Binding-site contacts:
Ligand atom C8 contacts residue ARG365 of chain 1.A at 4.2 Å.
Ligand atom C7 contacts residue ALA291 of chain 1.A at 4.4 Å (hydrophobic).
Ligand atom O6 contacts residue ASN342 of chain 1.A at 3.9 Å.
Ligand atom O3 contacts residue LEU366 of chain 1.A at 4.3 Å.
Ligand atom O7 contacts residue CYS345 of chain 1.A at 2.9 Å (h-bond).
Ligand atom O5 contacts residue ASN344 of chain 1.A at 2.3 Å (h-bond).
Ligand atom C7 contacts residue LEU366 of chain 1.A at 4.2 Å (hydrophobic).
Ligand atom C1 contacts residue LYS289 of chain 1.A at 3.4 Å.
Ligand atom N2 contacts residue ASN344 of chain 1.A at 2.9 Å (h-bond).
Ligand atom C8 contacts residue ALA291 of chain 1.A at 3.5 Å (hydrophobic).
Ligand atom C8 contacts residue ASN344 of chain 1.A at 4.5 Å.
Ligand atom C5 contacts residue ASN344 of chain 1.A at 3.6 Å.
Ligand atom C7 contacts residue ASN344 of chain 1.A at 3.3 Å.
Ligand atom O6 contacts residue ALA291 of chain 1.A at 4.3 Å.
Ligand atom C6 contacts residue ALA291 of chain 1.A at 3.7 Å (hydrophobic).
Ligand atom C5 contacts residue ASN342 of chain 1.A at 3.9 Å.
Ligand atom O5 contacts residue ASN342 of chain 1.A at 3.1 Å (h-bond).
Ligand atom C1 contacts residue ASN344 of chain 1.A at 1.4 Å.
Ligand atom C3 contacts residue ASN344 of chain 1.A at 3.8 Å.
Ligand atom O7 contacts residue ASN344 of chain 1.A at 3.3 Å (h-bond).
Ligand atom C8 contacts residue THR361 of chain 1.A at 4.0 Å.
Ligand atom C6 contacts residue ASN342 of chain 1.A at 3.6 Å.
Ligand atom C8 contacts residue CYS364 of chain 1.A at 3.3 Å (hydrophobic).
Ligand atom C6 contacts residue LYS289 of chain 1.A at 3.6 Å.
Ligand atom C4 contacts residue ASN344 of chain 1.A at 4.2 Å.
Ligand atom C5 contacts residue LYS289 of chain 1.A at 3.2 Å.
Ligand atom C7 contacts residue CYS345 of chain 1.A at 3.7 Å (hydrophobic).
Ligand atom C2 contacts residue ASN344 of chain 1.A at 2.4 Å.
Ligand atom O7 contacts residue LEU366 of chain 1.A at 3.6 Å.
Ligand atom O5 contacts residue LYS289 of chain 1.A at 3.1 Å (salt-bridge).
Ligand atom O5 contacts residue ALA343 of chain 1.A at 3.6 Å (h-bond).
Ligand atom C1 contacts residue ALA343 of chain 1.A at 3.6 Å (hydrophobic).
Ligand atom C8 contacts residue LEU366 of chain 1.A at 4.3 Å (hydrophobic).
Ligand atom C8 contacts residue CYS345 of chain 1.A at 3.6 Å (hydrophobic).
Ligand atom C1 contacts residue ASN342 of chain 1.A at 3.9 Å.
Ligand atom O7 contacts residue ALA343 of chain 1.A at 3.9 Å.
Ligand atom C2 contacts residue ALA343 of chain 1.A at 3.9 Å (hydrophobic).

This small molecule binds to this protein.
Small molecule (SMILES): CC(=O)N[C@H]1[C@H](O[C@H]2[C@H](O)[C@@H](NC(C)=O)CO[C@@H]2CO)O[C@H](CO)[C@@H](O)[C@@H]1O

Sequence of chain 1.A:
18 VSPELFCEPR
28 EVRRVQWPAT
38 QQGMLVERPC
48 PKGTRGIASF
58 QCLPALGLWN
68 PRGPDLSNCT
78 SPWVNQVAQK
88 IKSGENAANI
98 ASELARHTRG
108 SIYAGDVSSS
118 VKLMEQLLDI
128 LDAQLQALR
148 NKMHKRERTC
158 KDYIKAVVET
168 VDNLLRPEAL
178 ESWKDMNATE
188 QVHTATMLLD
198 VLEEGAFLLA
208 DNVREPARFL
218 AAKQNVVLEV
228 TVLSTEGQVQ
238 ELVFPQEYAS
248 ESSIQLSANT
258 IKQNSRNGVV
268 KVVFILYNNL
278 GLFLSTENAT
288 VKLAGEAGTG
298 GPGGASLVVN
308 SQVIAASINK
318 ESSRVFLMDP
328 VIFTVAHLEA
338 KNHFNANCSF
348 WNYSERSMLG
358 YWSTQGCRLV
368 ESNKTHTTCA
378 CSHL